Sequence of chain 2.A:
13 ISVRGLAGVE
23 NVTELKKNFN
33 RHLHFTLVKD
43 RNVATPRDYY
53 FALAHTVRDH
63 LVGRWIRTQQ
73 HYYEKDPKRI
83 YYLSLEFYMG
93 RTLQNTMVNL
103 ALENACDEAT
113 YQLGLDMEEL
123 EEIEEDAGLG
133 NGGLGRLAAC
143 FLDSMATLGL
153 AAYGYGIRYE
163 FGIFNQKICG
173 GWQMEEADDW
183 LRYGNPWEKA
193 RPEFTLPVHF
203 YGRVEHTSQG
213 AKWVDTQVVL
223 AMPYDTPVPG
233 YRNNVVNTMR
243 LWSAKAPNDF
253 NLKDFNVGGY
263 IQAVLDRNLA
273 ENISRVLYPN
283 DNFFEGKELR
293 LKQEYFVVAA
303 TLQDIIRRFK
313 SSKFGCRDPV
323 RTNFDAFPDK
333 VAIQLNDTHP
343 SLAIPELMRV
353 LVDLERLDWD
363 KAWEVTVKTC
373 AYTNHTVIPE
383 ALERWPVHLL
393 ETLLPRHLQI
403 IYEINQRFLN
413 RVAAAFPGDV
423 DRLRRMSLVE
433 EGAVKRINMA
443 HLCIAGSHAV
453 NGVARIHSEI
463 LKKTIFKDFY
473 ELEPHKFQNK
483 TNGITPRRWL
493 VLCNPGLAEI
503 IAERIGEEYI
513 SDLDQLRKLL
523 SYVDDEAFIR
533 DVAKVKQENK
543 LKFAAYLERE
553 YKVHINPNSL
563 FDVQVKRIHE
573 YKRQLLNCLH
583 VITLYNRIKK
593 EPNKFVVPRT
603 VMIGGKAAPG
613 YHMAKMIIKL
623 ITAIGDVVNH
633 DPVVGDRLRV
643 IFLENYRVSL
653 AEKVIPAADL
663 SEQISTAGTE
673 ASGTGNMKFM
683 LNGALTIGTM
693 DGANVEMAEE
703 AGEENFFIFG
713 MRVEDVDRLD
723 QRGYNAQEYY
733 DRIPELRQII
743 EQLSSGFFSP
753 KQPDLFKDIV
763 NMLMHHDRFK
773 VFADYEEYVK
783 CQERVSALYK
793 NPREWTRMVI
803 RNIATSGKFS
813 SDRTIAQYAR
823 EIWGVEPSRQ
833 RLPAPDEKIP

A protein and the small-molecule ligand that binds it are described below.
Small molecule (SMILES): O=c1[nH]cnc2c1ncn2[C@@H]1O[C@H](COP(=O)(O)O)[C@@H](O)[C@H]1O

Sequence of chain 1.A:
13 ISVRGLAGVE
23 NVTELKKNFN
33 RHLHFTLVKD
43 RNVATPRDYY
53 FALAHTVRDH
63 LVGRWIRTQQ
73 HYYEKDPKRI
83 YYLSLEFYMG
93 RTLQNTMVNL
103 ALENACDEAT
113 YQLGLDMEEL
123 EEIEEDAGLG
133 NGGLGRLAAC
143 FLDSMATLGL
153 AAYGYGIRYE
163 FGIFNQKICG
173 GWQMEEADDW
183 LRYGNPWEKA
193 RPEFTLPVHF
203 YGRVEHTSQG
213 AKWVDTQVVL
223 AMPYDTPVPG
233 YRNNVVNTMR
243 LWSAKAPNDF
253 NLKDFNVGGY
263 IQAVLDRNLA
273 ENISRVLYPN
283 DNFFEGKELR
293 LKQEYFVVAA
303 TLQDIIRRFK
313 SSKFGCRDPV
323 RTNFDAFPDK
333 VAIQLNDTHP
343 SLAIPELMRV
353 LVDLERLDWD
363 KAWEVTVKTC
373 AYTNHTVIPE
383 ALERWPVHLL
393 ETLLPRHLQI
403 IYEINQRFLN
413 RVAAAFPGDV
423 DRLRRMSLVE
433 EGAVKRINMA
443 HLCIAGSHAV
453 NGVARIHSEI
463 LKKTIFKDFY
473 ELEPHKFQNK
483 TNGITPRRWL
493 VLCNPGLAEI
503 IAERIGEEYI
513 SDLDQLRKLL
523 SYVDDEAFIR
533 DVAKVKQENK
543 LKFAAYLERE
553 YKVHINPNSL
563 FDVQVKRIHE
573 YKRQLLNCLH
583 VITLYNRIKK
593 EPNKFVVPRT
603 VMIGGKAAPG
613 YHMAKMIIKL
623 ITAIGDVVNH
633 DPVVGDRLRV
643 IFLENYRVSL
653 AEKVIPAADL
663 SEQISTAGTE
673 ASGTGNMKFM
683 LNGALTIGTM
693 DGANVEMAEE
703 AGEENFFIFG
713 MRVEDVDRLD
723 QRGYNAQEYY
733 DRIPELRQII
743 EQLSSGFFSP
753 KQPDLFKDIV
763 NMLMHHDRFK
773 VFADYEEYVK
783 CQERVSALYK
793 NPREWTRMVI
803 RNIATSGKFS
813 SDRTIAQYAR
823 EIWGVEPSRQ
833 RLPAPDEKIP

Binding-site contacts:
Ligand atom N1 contacts residue TYR75 of chain 2.A at 3.7 Å.
Ligand atom N3 contacts residue TYR75 of chain 2.A at 3.7 Å.
Ligand atom C4 contacts residue TYR75 of chain 2.A at 3.8 Å (hydrophobic).
Ligand atom C4' contacts residue GLN71 of chain 2.A at 3.7 Å.
Ligand atom O4' contacts residue TYR75 of chain 2.A at 3.5 Å.
Ligand atom O2P contacts residue ARG310 of chain 2.A at 3.6 Å (salt-bridge).
Ligand atom O2P contacts residue ARG309 of chain 2.A at 4.0 Å.
Ligand atom C5' contacts residue GLN71 of chain 2.A at 4.0 Å.
Ligand atom O3' contacts residue ASP42 of chain 1.A at 4.2 Å.
Ligand atom O6 contacts residue TYR75 of chain 2.A at 3.8 Å.
Ligand atom P contacts residue ARG310 of chain 2.A at 3.8 Å.
Ligand atom P contacts residue ARG309 of chain 2.A at 4.2 Å.
Ligand atom O1P contacts residue TYR155 of chain 2.A at 4.4 Å.
Ligand atom C2 contacts residue TYR75 of chain 2.A at 3.8 Å (hydrophobic).
Ligand atom C1' contacts residue TYR75 of chain 2.A at 3.9 Å (hydrophobic).
Ligand atom N9 contacts residue TYR75 of chain 2.A at 3.8 Å.
Ligand atom O4' contacts residue GLN72 of chain 2.A at 4.2 Å.
Ligand atom C1' contacts residue GLN72 of chain 2.A at 4.0 Å.
Ligand atom C2' contacts residue GLN72 of chain 2.A at 4.4 Å.
Ligand atom O2P contacts residue ARG242 of chain 2.A at 4.4 Å.
Ligand atom N3 contacts residue VAL45 of chain 1.A at 4.3 Å.
Ligand atom C2' contacts residue VAL45 of chain 1.A at 3.9 Å (hydrophobic).
Ligand atom O2' contacts residue GLN72 of chain 2.A at 3.4 Å (h-bond).
Ligand atom C2' contacts residue ASP42 of chain 1.A at 4.1 Å.
Ligand atom C5 contacts residue VAL45 of chain 1.A at 4.3 Å (hydrophobic).
Ligand atom C6 contacts residue TYR75 of chain 2.A at 3.5 Å (hydrophobic).
Ligand atom N3 contacts residue GLN72 of chain 2.A at 4.0 Å.
Ligand atom N9 contacts residue VAL45 of chain 1.A at 4.2 Å.
Ligand atom O3' contacts residue VAL45 of chain 1.A at 4.3 Å.
Ligand atom O2' contacts residue ASP42 of chain 1.A at 3.5 Å (salt-bridge).
Ligand atom C3' contacts residue VAL45 of chain 1.A at 4.4 Å (hydrophobic).
Ligand atom C5 contacts residue TYR75 of chain 2.A at 3.6 Å (hydrophobic).
Ligand atom C8 contacts residue TYR75 of chain 2.A at 3.7 Å (hydrophobic).
Ligand atom O3P contacts residue ARG309 of chain 2.A at 2.8 Å (salt-bridge).
Ligand atom C4 contacts residue VAL45 of chain 1.A at 4.0 Å (hydrophobic).
Ligand atom C4' contacts residue GLN72 of chain 2.A at 4.2 Å.
Ligand atom N7 contacts residue TYR75 of chain 2.A at 3.7 Å.
Ligand atom O3P contacts residue ARG310 of chain 2.A at 4.0 Å.
Ligand atom O4' contacts residue GLN71 of chain 2.A at 3.6 Å.
Ligand atom O1P contacts residue ARG310 of chain 2.A at 2.8 Å (salt-bridge).